Binding-site contacts:
Ligand atom C5 contacts residue ASN80 of chain 1.J at 3.6 Å.
Ligand atom C3 contacts residue ASN77 of chain 1.J at 3.7 Å.
Ligand atom O3 contacts residue VAL87 of chain 1.J at 3.8 Å.
Ligand atom O5 contacts residue ASN80 of chain 1.J at 3.1 Å (h-bond).
Ligand atom O7 contacts residue ALA86 of chain 1.J at 3.2 Å.
Ligand atom N2 contacts residue GLN89 of chain 1.J at 3.2 Å (h-bond).
Ligand atom N2 contacts residue SER79 of chain 1.J at 4.4 Å.
Ligand atom C5 contacts residue ASN77 of chain 1.J at 3.6 Å.
Ligand atom C8 contacts residue ALA86 of chain 1.J at 4.5 Å (hydrophobic).
Ligand atom O5 contacts residue ASN77 of chain 1.J at 2.3 Å (h-bond).
Ligand atom C3 contacts residue GLN89 of chain 1.J at 4.0 Å.
Ligand atom O3 contacts residue GLN89 of chain 1.J at 3.3 Å (h-bond).
Ligand atom C8 contacts residue GLN89 of chain 1.J at 3.1 Å.
Ligand atom C4 contacts residue ASN77 of chain 1.J at 4.1 Å.
Ligand atom C8 contacts residue ASN77 of chain 1.J at 4.3 Å.
Ligand atom C7 contacts residue VAL87 of chain 1.J at 4.2 Å (hydrophobic).
Ligand atom C2 contacts residue ASN77 of chain 1.J at 2.3 Å.
Ligand atom C7 contacts residue ASN77 of chain 1.J at 3.2 Å.
Ligand atom C8 contacts residue SER79 of chain 1.J at 4.5 Å.
Ligand atom C6 contacts residue ASN80 of chain 1.J at 3.9 Å.
Ligand atom O6 contacts residue LEU84 of chain 1.J at 3.8 Å.
Ligand atom O7 contacts residue GLN89 of chain 1.J at 3.3 Å (h-bond).
Ligand atom O7 contacts residue VAL87 of chain 1.J at 3.0 Å (h-bond).
Ligand atom C6 contacts residue LEU84 of chain 1.J at 4.5 Å (hydrophobic).
Ligand atom C1 contacts residue ASN77 of chain 1.J at 1.4 Å.
Ligand atom O5 contacts residue LEU84 of chain 1.J at 3.7 Å.
Ligand atom O7 contacts residue ASN77 of chain 1.J at 3.3 Å (h-bond).
Ligand atom C1 contacts residue ASN80 of chain 1.J at 3.4 Å.
Ligand atom C7 contacts residue ALA86 of chain 1.J at 4.3 Å (hydrophobic).
Ligand atom N2 contacts residue ASN77 of chain 1.J at 2.8 Å (h-bond).
Ligand atom C7 contacts residue GLN89 of chain 1.J at 2.9 Å.
Ligand atom C2 contacts residue GLN89 of chain 1.J at 3.9 Å.

A protein and the small-molecule ligand that binds it are described below.
Small molecule (SMILES): CC(=O)N[C@@H]1[C@@H](O)[C@H](O)[C@@H](CO)O[C@H]1O

Sequence of chain 1.J:
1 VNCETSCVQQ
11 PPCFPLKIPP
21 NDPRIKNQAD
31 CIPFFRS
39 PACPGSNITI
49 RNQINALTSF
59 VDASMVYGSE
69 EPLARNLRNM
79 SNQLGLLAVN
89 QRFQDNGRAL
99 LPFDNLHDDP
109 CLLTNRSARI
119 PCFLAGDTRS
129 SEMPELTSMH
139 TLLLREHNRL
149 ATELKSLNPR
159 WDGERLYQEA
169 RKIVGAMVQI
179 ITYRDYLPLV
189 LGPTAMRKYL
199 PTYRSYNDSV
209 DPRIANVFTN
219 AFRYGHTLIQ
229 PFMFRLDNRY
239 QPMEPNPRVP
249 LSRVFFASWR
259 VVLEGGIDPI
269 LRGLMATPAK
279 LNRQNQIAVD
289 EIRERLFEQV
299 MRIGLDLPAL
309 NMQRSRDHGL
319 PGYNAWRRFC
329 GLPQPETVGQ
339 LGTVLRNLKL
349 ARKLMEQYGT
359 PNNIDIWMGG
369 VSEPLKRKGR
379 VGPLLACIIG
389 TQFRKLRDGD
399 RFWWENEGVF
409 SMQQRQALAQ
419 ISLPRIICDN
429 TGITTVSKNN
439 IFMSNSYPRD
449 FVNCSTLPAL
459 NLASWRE